Binding-site contacts:
Ligand atom C contacts residue GLU149 of chain 2.B at 3.9 Å.
Ligand atom C contacts residue MG1 of chain 2.I at 2.9 Å.
Ligand atom O contacts residue CO1 of chain 2.H at 2.3 Å.
Ligand atom CA contacts residue ARG70 of chain 2.B at 3.8 Å.
Ligand atom CA contacts residue SSN1 of chain 2.L at 3.0 Å.
Ligand atom CB contacts residue LEU212 of chain 2.B at 3.8 Å (hydrophobic).
Ligand atom O3 contacts residue PHE170 of chain 2.B at 4.2 Å.
Ligand atom CA contacts residue MG1 of chain 2.I at 2.9 Å.
Ligand atom O3 contacts residue MG1 of chain 2.I at 2.2 Å.
Ligand atom O contacts residue ASP175 of chain 2.B at 2.9 Å (salt-bridge).
Ligand atom O contacts residue MG1 of chain 2.I at 2.2 Å.
Ligand atom CB contacts residue SSN1 of chain 2.L at 3.0 Å.
Ligand atom CA contacts residue GLN147 of chain 2.B at 3.9 Å.
Ligand atom CB contacts residue ARG70 of chain 2.B at 4.0 Å.
Ligand atom O3 contacts residue ARG70 of chain 2.B at 2.8 Å (salt-bridge).
Ligand atom O contacts residue GLU149 of chain 2.B at 3.1 Å (salt-bridge).
Ligand atom OXT contacts residue SSN1 of chain 2.L at 4.0 Å.
Ligand atom CB contacts residue PHE170 of chain 2.B at 3.6 Å (hydrophobic).
Ligand atom C contacts residue ALA174 of chain 2.B at 3.6 Å (hydrophobic).
Ligand atom CA contacts residue GLY172 of chain 2.B at 3.7 Å.
Ligand atom OXT contacts residue MG1 of chain 2.I at 4.2 Å.
Ligand atom CA contacts residue GLU149 of chain 2.B at 4.0 Å.
Ligand atom C contacts residue SSN1 of chain 2.L at 3.7 Å.
Ligand atom OXT contacts residue PRO173 of chain 2.B at 3.1 Å (h-bond).
Ligand atom O3 contacts residue SSN1 of chain 2.L at 3.2 Å (h-bond).
Ligand atom O3 contacts residue GLU149 of chain 2.B at 3.3 Å (salt-bridge).
Ligand atom O contacts residue PRO173 of chain 2.B at 4.1 Å.
Ligand atom OXT contacts residue GLY172 of chain 2.B at 3.3 Å.
Ligand atom C contacts residue CO1 of chain 2.H at 2.9 Å.
Ligand atom O3 contacts residue CO1 of chain 2.H at 2.2 Å.
Ligand atom OXT contacts residue ASP175 of chain 2.B at 4.0 Å.
Ligand atom C contacts residue ASP175 of chain 2.B at 3.9 Å.
Ligand atom OXT contacts residue ALA174 of chain 2.B at 2.8 Å (h-bond).
Ligand atom O3 contacts residue GLN147 of chain 2.B at 2.9 Å (h-bond).
Ligand atom O contacts residue GLY172 of chain 2.B at 3.5 Å.
Ligand atom O contacts residue ALA174 of chain 2.B at 3.5 Å (h-bond).
Ligand atom C contacts residue GLY172 of chain 2.B at 3.4 Å.
Ligand atom C contacts residue PRO173 of chain 2.B at 3.8 Å (hydrophobic).
Ligand atom CA contacts residue PHE170 of chain 2.B at 4.1 Å (hydrophobic).
Ligand atom CA contacts residue CO1 of chain 2.H at 2.9 Å.

A small-molecule ligand and the protein it binds are described below.
Small molecule (SMILES): CC(=O)C(=O)O

Sequence of chain 2.B:
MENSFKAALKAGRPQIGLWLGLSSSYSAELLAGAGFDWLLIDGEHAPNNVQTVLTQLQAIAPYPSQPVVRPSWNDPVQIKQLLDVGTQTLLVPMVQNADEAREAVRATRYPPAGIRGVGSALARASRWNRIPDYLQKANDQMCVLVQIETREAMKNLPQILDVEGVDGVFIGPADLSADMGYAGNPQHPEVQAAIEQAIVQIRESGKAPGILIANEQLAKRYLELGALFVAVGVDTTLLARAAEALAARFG

Sequence of chain 3.B:
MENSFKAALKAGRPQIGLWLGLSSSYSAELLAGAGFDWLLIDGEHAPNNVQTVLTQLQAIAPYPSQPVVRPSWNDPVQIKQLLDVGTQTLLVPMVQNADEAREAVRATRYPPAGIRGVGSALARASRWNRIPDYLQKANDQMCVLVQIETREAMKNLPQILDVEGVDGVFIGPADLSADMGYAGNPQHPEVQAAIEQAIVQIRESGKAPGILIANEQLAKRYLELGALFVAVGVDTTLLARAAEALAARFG